Sequence of chain 1.C:
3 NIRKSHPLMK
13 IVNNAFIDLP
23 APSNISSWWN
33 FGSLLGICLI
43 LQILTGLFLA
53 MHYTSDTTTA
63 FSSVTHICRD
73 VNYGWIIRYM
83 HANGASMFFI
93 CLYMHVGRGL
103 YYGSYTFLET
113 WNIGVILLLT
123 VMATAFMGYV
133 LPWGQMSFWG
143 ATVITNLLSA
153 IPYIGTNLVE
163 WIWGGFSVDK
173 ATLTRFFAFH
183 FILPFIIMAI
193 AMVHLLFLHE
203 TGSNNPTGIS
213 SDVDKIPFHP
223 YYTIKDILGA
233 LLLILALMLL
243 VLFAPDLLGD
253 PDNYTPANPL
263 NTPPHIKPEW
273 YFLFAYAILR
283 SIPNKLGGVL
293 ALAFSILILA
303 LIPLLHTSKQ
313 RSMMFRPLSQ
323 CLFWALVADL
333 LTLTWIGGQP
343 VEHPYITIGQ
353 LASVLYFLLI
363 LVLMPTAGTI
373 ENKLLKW

The small molecule below binds the protein below.
Small molecule (SMILES): C[C@@]1(c2ccc(Oc3ccccc3)cc2)OC(=O)N(Nc2ccccc2)C1=O

Binding-site contacts:
Ligand atom C26 contacts residue PRO270 of chain 1.C at 3.4 Å (hydrophobic).
Ligand atom C3 contacts residue TYR131 of chain 1.C at 3.4 Å (hydrophobic).
Ligand atom C9 contacts residue PHE274 of chain 1.C at 3.5 Å (hydrophobic).
Ligand atom O6 contacts residue GLU271 of chain 1.C at 2.6 Å (salt-bridge).
Ligand atom C18 contacts residue MET124 of chain 1.C at 3.7 Å (hydrophobic).
Ligand atom C22 contacts residue GLY142 of chain 1.C at 3.6 Å.
Ligand atom C19 contacts residue PHE274 of chain 1.C at 3.5 Å (hydrophobic).
Ligand atom O6 contacts residue PRO270 of chain 1.C at 3.4 Å.
Ligand atom C10 contacts residue PHE274 of chain 1.C at 3.3 Å (hydrophobic).
Ligand atom O3 contacts residue TYR131 of chain 1.C at 3.3 Å.
Ligand atom C9 contacts residue ILE146 of chain 1.C at 3.3 Å (hydrophobic).
Ligand atom C25 contacts residue PRO270 of chain 1.C at 3.6 Å (hydrophobic).
Ligand atom C6 contacts residue GLU271 of chain 1.C at 3.7 Å.
Ligand atom C13 contacts residue PHE128 of chain 1.C at 3.5 Å (hydrophobic).
Ligand atom C15 contacts residue PHE274 of chain 1.C at 3.6 Å (hydrophobic).
Ligand atom C25 contacts residue ILE268 of chain 1.C at 3.6 Å (hydrophobic).
Ligand atom C15 contacts residue MET124 of chain 1.C at 3.7 Å (hydrophobic).
Ligand atom C7 contacts residue TYR273 of chain 1.C at 3.4 Å (hydrophobic).
Ligand atom C24 contacts residue TYR278 of chain 1.C at 3.7 Å (hydrophobic).
Ligand atom C7 contacts residue TYR131 of chain 1.C at 3.5 Å (hydrophobic).
Ligand atom C10 contacts residue ILE146 of chain 1.C at 3.6 Å (hydrophobic).
Ligand atom O3 contacts residue GLY142 of chain 1.C at 3.4 Å.
Ligand atom C17 contacts residue PHE274 of chain 1.C at 3.4 Å (hydrophobic).
Ligand atom C16 contacts residue PHE274 of chain 1.C at 3.5 Å (hydrophobic).
Ligand atom C20 contacts residue PHE274 of chain 1.C at 3.6 Å (hydrophobic).
Ligand atom C18 contacts residue ILE298 of chain 1.C at 3.6 Å (hydrophobic).
Ligand atom C21 contacts residue GLY142 of chain 1.C at 3.5 Å.
Ligand atom C18 contacts residue ALA277 of chain 1.C at 3.7 Å (hydrophobic).
Ligand atom C7 contacts residue GLU271 of chain 1.C at 3.6 Å.
Ligand atom C18 contacts residue PHE274 of chain 1.C at 3.4 Å (hydrophobic).
Ligand atom C12 contacts residue PHE128 of chain 1.C at 3.5 Å (hydrophobic).
Ligand atom C26 contacts residue MET138 of chain 1.C at 3.5 Å (hydrophobic).
Ligand atom O14 contacts residue MET124 of chain 1.C at 3.6 Å.
Ligand atom C19 contacts residue MET124 of chain 1.C at 3.7 Å (hydrophobic).
Ligand atom N1 contacts residue GLY142 of chain 1.C at 3.7 Å.
Ligand atom C16 contacts residue MET124 of chain 1.C at 3.7 Å (hydrophobic).
Ligand atom C22 contacts residue ILE146 of chain 1.C at 3.5 Å (hydrophobic).
Ligand atom O4 contacts residue TYR131 of chain 1.C at 3.6 Å.
Ligand atom C12 contacts residue MET124 of chain 1.C at 3.4 Å (hydrophobic).
Ligand atom C17 contacts residue TYR273 of chain 1.C at 3.4 Å (hydrophobic).